Sequence of chain 1.C:
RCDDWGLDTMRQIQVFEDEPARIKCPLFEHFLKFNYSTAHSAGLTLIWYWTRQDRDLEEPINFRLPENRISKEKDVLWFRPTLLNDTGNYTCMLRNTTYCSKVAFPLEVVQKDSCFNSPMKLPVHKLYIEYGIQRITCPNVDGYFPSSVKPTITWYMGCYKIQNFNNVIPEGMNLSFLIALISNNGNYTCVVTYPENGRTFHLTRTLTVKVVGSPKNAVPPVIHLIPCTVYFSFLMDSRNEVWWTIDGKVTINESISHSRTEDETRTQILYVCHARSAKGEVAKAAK

Binding-site contacts:
Ligand atom O5 contacts residue ALA307 of chain 1.B at 3.9 Å.
Ligand atom C7 contacts residue ASN218 of chain 1.B at 3.4 Å.
Ligand atom C1 contacts residue ALA308 of chain 1.B at 4.2 Å (hydrophobic).
Ligand atom N2 contacts residue ALA307 of chain 1.B at 4.3 Å.
Ligand atom C1 contacts residue ASN218 of chain 1.B at 1.4 Å.
Ligand atom C1 contacts residue TYR309 of chain 1.B at 4.2 Å (hydrophobic).
Ligand atom C2 contacts residue ALA307 of chain 1.B at 4.0 Å (hydrophobic).
Ligand atom C3 contacts residue PRO247 of chain 1.C at 4.4 Å (hydrophobic).
Ligand atom O3 contacts residue THR249 of chain 1.C at 4.3 Å.
Ligand atom O4 contacts residue ALA307 of chain 1.B at 4.3 Å.
Ligand atom O5 contacts residue ALA308 of chain 1.B at 4.4 Å.
Ligand atom C8 contacts residue PRO247 of chain 1.C at 3.7 Å (hydrophobic).
Ligand atom C5 contacts residue ALA307 of chain 1.B at 3.6 Å (hydrophobic).
Ligand atom N2 contacts residue ASN218 of chain 1.B at 2.7 Å (h-bond).
Ligand atom C3 contacts residue ASN218 of chain 1.B at 3.6 Å.
Ligand atom C4 contacts residue ALA307 of chain 1.B at 4.2 Å (hydrophobic).
Ligand atom O5 contacts residue TYR309 of chain 1.B at 3.5 Å.
Ligand atom O7 contacts residue ASN218 of chain 1.B at 3.3 Å (h-bond).
Ligand atom O6 contacts residue ALA307 of chain 1.B at 4.5 Å.
Ligand atom O6 contacts residue TYR309 of chain 1.B at 3.5 Å.
Ligand atom C5 contacts residue ASN218 of chain 1.B at 3.6 Å.
Ligand atom O5 contacts residue ASN218 of chain 1.B at 2.4 Å (h-bond).
Ligand atom C5 contacts residue TYR309 of chain 1.B at 4.5 Å (hydrophobic).
Ligand atom O3 contacts residue PRO247 of chain 1.C at 3.4 Å.
Ligand atom C8 contacts residue HIS228 of chain 1.C at 4.3 Å.
Ligand atom C1 contacts residue ALA307 of chain 1.B at 3.5 Å (hydrophobic).
Ligand atom C7 contacts residue PRO247 of chain 1.C at 3.5 Å (hydrophobic).
Ligand atom C6 contacts residue TYR309 of chain 1.B at 4.3 Å (hydrophobic).
Ligand atom C6 contacts residue ALA307 of chain 1.B at 4.5 Å (hydrophobic).
Ligand atom O6 contacts residue THR296 of chain 1.B at 3.6 Å.
Ligand atom C4 contacts residue ASN218 of chain 1.B at 4.1 Å.
Ligand atom C2 contacts residue PRO247 of chain 1.C at 4.2 Å (hydrophobic).
Ligand atom N2 contacts residue PRO247 of chain 1.C at 4.3 Å.
Ligand atom C2 contacts residue ASN218 of chain 1.B at 2.2 Å.
Ligand atom O7 contacts residue PRO247 of chain 1.C at 3.2 Å.
Ligand atom C3 contacts residue ALA307 of chain 1.B at 3.8 Å (hydrophobic).

Sequence of chain 1.B:
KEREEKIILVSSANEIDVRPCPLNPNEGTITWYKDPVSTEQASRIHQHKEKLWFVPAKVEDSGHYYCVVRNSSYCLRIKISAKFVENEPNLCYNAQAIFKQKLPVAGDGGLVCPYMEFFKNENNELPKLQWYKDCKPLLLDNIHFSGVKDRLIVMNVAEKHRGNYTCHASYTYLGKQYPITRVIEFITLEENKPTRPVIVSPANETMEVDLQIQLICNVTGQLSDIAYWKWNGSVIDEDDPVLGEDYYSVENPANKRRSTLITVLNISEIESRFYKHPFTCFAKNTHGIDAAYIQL

This small molecule binds to this protein.
Small molecule (SMILES): CC(=O)N[C@@H]1[C@@H](O)[C@H](O)[C@@H](CO)O[C@H]1O